Sequence of chain 2.A:
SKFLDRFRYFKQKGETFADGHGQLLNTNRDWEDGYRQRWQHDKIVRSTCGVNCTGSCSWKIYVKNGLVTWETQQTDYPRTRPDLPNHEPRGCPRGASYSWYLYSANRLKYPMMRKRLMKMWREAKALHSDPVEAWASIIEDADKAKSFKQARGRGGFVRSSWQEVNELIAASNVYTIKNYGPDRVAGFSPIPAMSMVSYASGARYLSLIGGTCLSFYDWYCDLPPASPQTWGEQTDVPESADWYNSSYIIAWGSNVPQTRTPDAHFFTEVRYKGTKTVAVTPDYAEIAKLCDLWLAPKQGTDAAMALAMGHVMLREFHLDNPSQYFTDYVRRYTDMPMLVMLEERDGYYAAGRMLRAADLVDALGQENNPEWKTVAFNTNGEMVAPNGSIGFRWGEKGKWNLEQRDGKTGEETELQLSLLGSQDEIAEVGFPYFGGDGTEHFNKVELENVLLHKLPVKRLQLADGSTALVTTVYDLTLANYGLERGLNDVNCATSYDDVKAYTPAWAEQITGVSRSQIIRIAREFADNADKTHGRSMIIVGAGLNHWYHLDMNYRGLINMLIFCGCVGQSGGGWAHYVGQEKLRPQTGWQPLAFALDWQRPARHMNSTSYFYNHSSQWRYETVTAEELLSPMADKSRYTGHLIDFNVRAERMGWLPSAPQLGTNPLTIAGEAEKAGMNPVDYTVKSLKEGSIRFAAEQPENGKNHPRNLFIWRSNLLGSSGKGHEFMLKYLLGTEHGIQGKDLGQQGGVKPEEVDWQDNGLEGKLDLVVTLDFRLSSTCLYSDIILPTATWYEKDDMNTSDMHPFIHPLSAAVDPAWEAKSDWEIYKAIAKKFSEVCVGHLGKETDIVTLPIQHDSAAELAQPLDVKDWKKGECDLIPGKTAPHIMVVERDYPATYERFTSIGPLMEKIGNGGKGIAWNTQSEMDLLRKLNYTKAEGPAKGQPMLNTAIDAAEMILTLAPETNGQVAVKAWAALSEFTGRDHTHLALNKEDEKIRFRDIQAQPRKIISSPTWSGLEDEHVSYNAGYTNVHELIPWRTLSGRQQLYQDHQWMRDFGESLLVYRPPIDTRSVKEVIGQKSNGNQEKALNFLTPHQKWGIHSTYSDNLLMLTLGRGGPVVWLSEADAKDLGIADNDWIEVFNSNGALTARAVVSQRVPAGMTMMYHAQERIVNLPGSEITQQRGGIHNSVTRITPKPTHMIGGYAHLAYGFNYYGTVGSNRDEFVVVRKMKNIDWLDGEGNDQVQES

A protein and the small-molecule ligand that binds it are described below.
Small molecule (SMILES): Nc1nc2c(c(=O)[nH]1)N[C@@H](/C(S)=C(/S)[C@H](O)CO[P](=O)(O)O[P](=O)(O)OC[C@H]1O[C@@H](n3cnc4c(=O)[nH]c(N)nc43)[C@H](O)[C@@H]1O)C=N2

Binding-site contacts:
Ligand atom O14 contacts residue HIS1093 of chain 2.A at 2.9 Å (h-bond).
Ligand atom O2' contacts residue ASP773 of chain 2.A at 2.7 Å (salt-bridge).
Ligand atom O4' contacts residue SER715 of chain 2.A at 3.1 Å (h-bond).
Ligand atom N3 contacts residue ARG714 of chain 2.A at 3.1 Å (salt-bridge).
Ligand atom O14 contacts residue ARG1219 of chain 2.A at 2.9 Å (salt-bridge).
Ligand atom O2A contacts residue HIS1099 of chain 2.A at 3.2 Å.
Ligand atom N8 contacts residue SER721 of chain 2.A at 3.2 Å (h-bond).
Ligand atom S13 contacts residue HIS1093 of chain 2.A at 3.2 Å.
Ligand atom S13 contacts residue ASP223 of chain 2.A at 3.1 Å (salt-bridge).
Ligand atom N17 contacts residue ASN1218 of chain 2.A at 3.1 Å (h-bond).
Ligand atom O1B contacts residue TYR221 of chain 2.A at 2.7 Å (h-bond).
Ligand atom N2 contacts residue LEU772 of chain 2.A at 2.9 Å (h-bond).
Ligand atom S12 contacts residue MD11 of chain 2.E at 2.7 Å (h-bond).
Ligand atom O2A contacts residue ILE1098 of chain 2.A at 3.1 Å (h-bond).
Ligand atom N2 contacts residue ASP823 of chain 2.A at 2.8 Å (salt-bridge).
Ligand atom O4' contacts residue ARG714 of chain 2.A at 3.2 Å.
Ligand atom S13 contacts residue 6MO1 of chain 2.F at 2.4 Å.
Ligand atom N1 contacts residue ASP823 of chain 2.A at 2.7 Å (salt-bridge).
Ligand atom O11 contacts residue HIS1164 of chain 2.A at 2.8 Å (h-bond).
Ligand atom O3' contacts residue ARG775 of chain 2.A at 3.1 Å (salt-bridge).
Ligand atom C5' contacts residue THR1101 of chain 2.A at 3.1 Å.
Ligand atom N17 contacts residue THR1091 of chain 2.A at 2.5 Å (h-bond).
Ligand atom S13 contacts residue MD11 of chain 2.E at 3.1 Å (h-bond).
Ligand atom O2' contacts residue ARG775 of chain 2.A at 2.8 Å (salt-bridge).
Ligand atom C17 contacts residue THR1091 of chain 2.A at 3.1 Å.
Ligand atom S12 contacts residue ASN53 of chain 2.A at 3.0 Å (h-bond).
Ligand atom O1A contacts residue SER1100 of chain 2.A at 2.7 Å (h-bond).
Ligand atom S12 contacts residue HIS1099 of chain 2.A at 3.0 Å.
Ligand atom O2A contacts residue THR1101 of chain 2.A at 2.7 Å (h-bond).
Ligand atom N16 contacts residue ASN1218 of chain 2.A at 3.1 Å (h-bond).
Ligand atom S12 contacts residue 6MO1 of chain 2.F at 2.4 Å.
Ligand atom O14 contacts residue HIS547 of chain 2.A at 3.2 Å (h-bond).
Ligand atom O6 contacts residue LYS795 of chain 2.A at 2.6 Å (salt-bridge).
Ligand atom O1A contacts residue SER720 of chain 2.A at 2.7 Å (h-bond).
Ligand atom O14 contacts residue THR1091 of chain 2.A at 3.2 Å (h-bond).
Ligand atom N8 contacts residue LYS723 of chain 2.A at 3.2 Å (salt-bridge).
Ligand atom O3' contacts residue ASP773 of chain 2.A at 2.6 Å (salt-bridge).
Ligand atom O2B contacts residue ASN716 of chain 2.A at 2.9 Å (h-bond).
Ligand atom N16 contacts residue THR1091 of chain 2.A at 3.0 Å (h-bond).
Ligand atom N7 contacts residue TRP792 of chain 2.A at 2.8 Å (h-bond).